The protein below binds the small molecule below.
Small molecule (SMILES): Nc1ccn([C@H]2C[C@H](O)[C@@H](COP(=O)(O)O)O2)c(=O)n1

Binding-site contacts:
Ligand atom OP2 contacts residue DA4 of chain 22.D at 3.6 Å.
Ligand atom C2' contacts residue DA4 of chain 22.D at 3.5 Å.
Ligand atom O3' contacts residue DA4 of chain 22.D at 4.2 Å.
Ligand atom P contacts residue DA4 of chain 22.D at 3.2 Å.
Ligand atom C4' contacts residue DA4 of chain 22.D at 4.3 Å.
Ligand atom C3' contacts residue DA4 of chain 22.D at 3.3 Å.
Ligand atom O5' contacts residue DA4 of chain 22.D at 4.0 Å.
Ligand atom C5' contacts residue DA4 of chain 22.D at 4.0 Å.
Ligand atom OP1 contacts residue DA4 of chain 22.D at 2.2 Å.